Binding-site contacts:
Ligand atom C7 contacts residue ASN1094 of chain 1.A at 3.4 Å.
Ligand atom C5 contacts residue HIS1097 of chain 1.A at 3.4 Å.
Ligand atom C3 contacts residue THR1096 of chain 1.A at 4.1 Å.
Ligand atom C5 contacts residue PHE1099 of chain 1.A at 3.9 Å (hydrophobic).
Ligand atom C6 contacts residue HIS1097 of chain 1.A at 4.3 Å.
Ligand atom N2 contacts residue ASN1094 of chain 1.A at 2.9 Å (h-bond).
Ligand atom C8 contacts residue THR1096 of chain 1.A at 4.1 Å.
Ligand atom O7 contacts residue HIS1097 of chain 1.A at 3.6 Å.
Ligand atom C2 contacts residue ASN1094 of chain 1.A at 2.4 Å.
Ligand atom C1 contacts residue ASN1094 of chain 1.A at 1.4 Å.
Ligand atom C2 contacts residue THR1096 of chain 1.A at 4.1 Å.
Ligand atom C5 contacts residue ASN1094 of chain 1.A at 3.7 Å.
Ligand atom O6 contacts residue PHE1099 of chain 1.A at 4.3 Å.
Ligand atom O4 contacts residue HIS1097 of chain 1.A at 3.7 Å.
Ligand atom C8 contacts residue HIS1097 of chain 1.A at 4.5 Å.
Ligand atom C1 contacts residue PHE1099 of chain 1.A at 4.3 Å (hydrophobic).
Ligand atom O5 contacts residue PHE1099 of chain 1.A at 3.7 Å.
Ligand atom C3 contacts residue HIS1097 of chain 1.A at 3.9 Å.
Ligand atom C1 contacts residue HIS1097 of chain 1.A at 4.2 Å.
Ligand atom C4 contacts residue HIS1097 of chain 1.A at 3.9 Å.
Ligand atom C6 contacts residue PHE1099 of chain 1.A at 3.6 Å (hydrophobic).
Ligand atom C8 contacts residue ASN1094 of chain 1.A at 3.8 Å.
Ligand atom O5 contacts residue HIS1097 of chain 1.A at 4.2 Å.
Ligand atom N2 contacts residue THR1096 of chain 1.A at 3.3 Å (h-bond).
Ligand atom C1 contacts residue THR1096 of chain 1.A at 4.3 Å.
Ligand atom C7 contacts residue THR1096 of chain 1.A at 4.2 Å.
Ligand atom C3 contacts residue ASN1094 of chain 1.A at 3.8 Å.
Ligand atom O5 contacts residue ASN1094 of chain 1.A at 2.4 Å (h-bond).
Ligand atom O7 contacts residue ASN1094 of chain 1.A at 3.5 Å (h-bond).
Ligand atom C7 contacts residue HIS1097 of chain 1.A at 4.1 Å.
Ligand atom C4 contacts residue ASN1094 of chain 1.A at 4.2 Å.

Sequence of chain 1.A:
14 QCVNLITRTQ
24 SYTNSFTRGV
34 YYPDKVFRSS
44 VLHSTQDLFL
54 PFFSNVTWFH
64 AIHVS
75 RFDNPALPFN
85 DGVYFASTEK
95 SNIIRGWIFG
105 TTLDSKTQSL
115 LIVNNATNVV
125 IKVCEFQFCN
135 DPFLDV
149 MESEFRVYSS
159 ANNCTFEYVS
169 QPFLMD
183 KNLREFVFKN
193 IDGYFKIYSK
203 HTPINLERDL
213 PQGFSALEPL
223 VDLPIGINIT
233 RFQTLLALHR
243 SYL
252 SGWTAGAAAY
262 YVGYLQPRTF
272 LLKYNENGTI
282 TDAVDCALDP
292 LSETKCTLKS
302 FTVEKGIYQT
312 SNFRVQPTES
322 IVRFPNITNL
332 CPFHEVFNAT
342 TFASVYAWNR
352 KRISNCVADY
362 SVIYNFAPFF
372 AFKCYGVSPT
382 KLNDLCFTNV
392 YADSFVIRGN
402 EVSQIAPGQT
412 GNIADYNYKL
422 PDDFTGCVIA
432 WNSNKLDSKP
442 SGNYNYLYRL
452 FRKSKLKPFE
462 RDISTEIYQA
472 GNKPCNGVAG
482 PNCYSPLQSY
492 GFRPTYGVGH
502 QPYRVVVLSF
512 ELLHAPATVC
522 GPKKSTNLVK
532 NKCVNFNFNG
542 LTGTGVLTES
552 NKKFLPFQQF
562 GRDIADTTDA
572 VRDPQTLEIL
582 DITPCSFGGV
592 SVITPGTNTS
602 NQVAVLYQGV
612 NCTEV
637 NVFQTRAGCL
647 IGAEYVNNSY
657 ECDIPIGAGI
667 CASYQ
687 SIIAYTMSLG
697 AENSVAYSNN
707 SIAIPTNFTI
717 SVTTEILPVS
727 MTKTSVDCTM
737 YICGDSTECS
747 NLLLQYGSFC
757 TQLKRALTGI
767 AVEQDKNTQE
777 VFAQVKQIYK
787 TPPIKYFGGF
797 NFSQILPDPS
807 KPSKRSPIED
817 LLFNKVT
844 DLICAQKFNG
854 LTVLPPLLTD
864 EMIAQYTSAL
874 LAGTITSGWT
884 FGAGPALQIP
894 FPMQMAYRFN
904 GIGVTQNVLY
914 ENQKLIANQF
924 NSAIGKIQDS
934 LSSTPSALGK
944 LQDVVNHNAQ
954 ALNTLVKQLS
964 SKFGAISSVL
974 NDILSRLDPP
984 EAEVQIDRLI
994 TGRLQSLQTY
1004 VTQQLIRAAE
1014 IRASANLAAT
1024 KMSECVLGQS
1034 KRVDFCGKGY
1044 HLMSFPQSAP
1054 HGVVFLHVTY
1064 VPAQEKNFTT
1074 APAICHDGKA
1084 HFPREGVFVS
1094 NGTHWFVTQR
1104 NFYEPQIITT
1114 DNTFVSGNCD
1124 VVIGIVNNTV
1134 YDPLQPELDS

This small molecule binds to this protein.
Small molecule (SMILES): CC(=O)N[C@H]1[C@H](O[C@H]2[C@H](O)[C@@H](NC(C)=O)CO[C@@H]2CO)O[C@H](CO)[C@@H](O)[C@@H]1O